Sequence of chain 2.B:
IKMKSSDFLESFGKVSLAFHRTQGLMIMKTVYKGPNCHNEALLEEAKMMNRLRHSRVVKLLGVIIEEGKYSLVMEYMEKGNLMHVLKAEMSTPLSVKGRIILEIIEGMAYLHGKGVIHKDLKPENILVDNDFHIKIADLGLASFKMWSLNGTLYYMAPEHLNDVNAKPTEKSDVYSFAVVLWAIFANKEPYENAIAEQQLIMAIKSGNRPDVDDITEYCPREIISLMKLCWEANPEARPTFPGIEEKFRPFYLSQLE

A small-molecule ligand and the protein it binds are described below.
Small molecule (SMILES): CN1C(=O)[C@@H](NC(=O)c2nnc(Cc3ccccc3)[nH]2)COc2ccc(C#CC3CCOCC3)cc21

Binding-site contacts:
Ligand atom C10 contacts residue LYS48 of chain 2.B at 3.5 Å.
Ligand atom C20 contacts residue LEU73 of chain 2.B at 3.4 Å (hydrophobic).
Ligand atom C3 contacts residue VAL34 of chain 2.B at 3.8 Å (hydrophobic).
Ligand atom O2 contacts residue LEU81 of chain 2.B at 3.4 Å.
Ligand atom C1 contacts residue LEU160 of chain 2.B at 3.3 Å (hydrophobic).
Ligand atom O1 contacts residue LEU162 of chain 2.B at 3.8 Å.
Ligand atom N5 contacts residue ALA158 of chain 2.B at 3.8 Å.
Ligand atom C10 contacts residue MET95 of chain 2.B at 3.8 Å (hydrophobic).
Ligand atom O3 contacts residue ASP159 of chain 2.B at 2.9 Å (salt-bridge).
Ligand atom C20 contacts residue MET70 of chain 2.B at 3.3 Å (hydrophobic).
Ligand atom C16 contacts residue ILE157 of chain 2.B at 3.7 Å (hydrophobic).
Ligand atom C13 contacts residue VAL79 of chain 2.B at 3.3 Å (hydrophobic).
Ligand atom C2 contacts residue LEU160 of chain 2.B at 3.5 Å (hydrophobic).
Ligand atom C17 contacts residue ASP159 of chain 2.B at 3.7 Å.
Ligand atom C11 contacts residue ASP159 of chain 2.B at 3.8 Å.
Ligand atom C4 contacts residue MET95 of chain 2.B at 3.6 Å (hydrophobic).
Ligand atom C1 contacts residue LYS48 of chain 2.B at 3.6 Å.
Ligand atom C8 contacts residue MET95 of chain 2.B at 3.7 Å (hydrophobic).
Ligand atom C10 contacts residue LEU93 of chain 2.B at 3.5 Å (hydrophobic).
Ligand atom C25 contacts residue LEU160 of chain 2.B at 3.7 Å (hydrophobic).
Ligand atom C14 contacts residue VAL78 of chain 2.B at 3.4 Å (hydrophobic).
Ligand atom C26 contacts residue ILE46 of chain 2.B at 3.5 Å (hydrophobic).
Ligand atom C3 contacts residue LEU160 of chain 2.B at 3.5 Å (hydrophobic).
Ligand atom N3 contacts residue PHE165 of chain 2.B at 3.6 Å.
Ligand atom O3 contacts residue LEU160 of chain 2.B at 3.5 Å (h-bond).
Ligand atom N1 contacts residue MET95 of chain 2.B at 3.6 Å (h-bond).
Ligand atom C6 contacts residue LYS48 of chain 2.B at 3.6 Å.
Ligand atom C17 contacts residue HIS139 of chain 2.B at 3.4 Å.
Ligand atom O2 contacts residue MET95 of chain 2.B at 3.3 Å.
Ligand atom C9 contacts residue LEU162 of chain 2.B at 3.4 Å (hydrophobic).
Ligand atom N4 contacts residue VAL79 of chain 2.B at 3.3 Å (h-bond).
Ligand atom C25 contacts residue LEU148 of chain 2.B at 3.8 Å (hydrophobic).
Ligand atom N5 contacts residue ASP159 of chain 2.B at 3.3 Å (salt-bridge).
Ligand atom O2 contacts residue LEU93 of chain 2.B at 3.6 Å.
Ligand atom C19 contacts residue MET70 of chain 2.B at 3.5 Å (hydrophobic).
Ligand atom C14 contacts residue VAL79 of chain 2.B at 3.3 Å (hydrophobic).
Ligand atom O1 contacts residue LYS48 of chain 2.B at 3.5 Å.
Ligand atom C10 contacts residue ILE46 of chain 2.B at 3.5 Å (hydrophobic).
Ligand atom C16 contacts residue ALA158 of chain 2.B at 3.7 Å (hydrophobic).
Ligand atom C7 contacts residue MET95 of chain 2.B at 3.5 Å (hydrophobic).